The small molecule below binds the protein below.
Small molecule (SMILES): CC(=O)N[C@@H]1[C@@H](O)[C@H](O)[C@@H](CO)O[C@H]1O

Binding-site contacts:
Ligand atom C7 contacts residue VAL451 of chain 1.A at 4.1 Å (hydrophobic).
Ligand atom O5 contacts residue ASN440 of chain 1.A at 2.3 Å (h-bond).
Ligand atom C7 contacts residue ASN440 of chain 1.A at 3.5 Å.
Ligand atom C8 contacts residue HIS449 of chain 1.A at 3.6 Å.
Ligand atom C7 contacts residue HIS449 of chain 1.A at 3.6 Å.
Ligand atom C1 contacts residue ASN440 of chain 1.A at 1.4 Å.
Ligand atom C2 contacts residue ASN440 of chain 1.A at 2.5 Å.
Ligand atom C8 contacts residue VAL451 of chain 1.A at 4.1 Å (hydrophobic).
Ligand atom C1 contacts residue ASP441 of chain 1.A at 4.0 Å.
Ligand atom O7 contacts residue HIS449 of chain 1.A at 3.2 Å (h-bond).
Ligand atom C4 contacts residue ASN440 of chain 1.A at 4.2 Å.
Ligand atom N2 contacts residue ASN440 of chain 1.A at 3.0 Å (h-bond).
Ligand atom O7 contacts residue VAL451 of chain 1.A at 3.3 Å.
Ligand atom C5 contacts residue ASN440 of chain 1.A at 3.7 Å.
Ligand atom C3 contacts residue ASN440 of chain 1.A at 3.8 Å.
Ligand atom O5 contacts residue ASP441 of chain 1.A at 4.1 Å.
Ligand atom O7 contacts residue ASN440 of chain 1.A at 3.1 Å (h-bond).

Sequence of chain 1.A:
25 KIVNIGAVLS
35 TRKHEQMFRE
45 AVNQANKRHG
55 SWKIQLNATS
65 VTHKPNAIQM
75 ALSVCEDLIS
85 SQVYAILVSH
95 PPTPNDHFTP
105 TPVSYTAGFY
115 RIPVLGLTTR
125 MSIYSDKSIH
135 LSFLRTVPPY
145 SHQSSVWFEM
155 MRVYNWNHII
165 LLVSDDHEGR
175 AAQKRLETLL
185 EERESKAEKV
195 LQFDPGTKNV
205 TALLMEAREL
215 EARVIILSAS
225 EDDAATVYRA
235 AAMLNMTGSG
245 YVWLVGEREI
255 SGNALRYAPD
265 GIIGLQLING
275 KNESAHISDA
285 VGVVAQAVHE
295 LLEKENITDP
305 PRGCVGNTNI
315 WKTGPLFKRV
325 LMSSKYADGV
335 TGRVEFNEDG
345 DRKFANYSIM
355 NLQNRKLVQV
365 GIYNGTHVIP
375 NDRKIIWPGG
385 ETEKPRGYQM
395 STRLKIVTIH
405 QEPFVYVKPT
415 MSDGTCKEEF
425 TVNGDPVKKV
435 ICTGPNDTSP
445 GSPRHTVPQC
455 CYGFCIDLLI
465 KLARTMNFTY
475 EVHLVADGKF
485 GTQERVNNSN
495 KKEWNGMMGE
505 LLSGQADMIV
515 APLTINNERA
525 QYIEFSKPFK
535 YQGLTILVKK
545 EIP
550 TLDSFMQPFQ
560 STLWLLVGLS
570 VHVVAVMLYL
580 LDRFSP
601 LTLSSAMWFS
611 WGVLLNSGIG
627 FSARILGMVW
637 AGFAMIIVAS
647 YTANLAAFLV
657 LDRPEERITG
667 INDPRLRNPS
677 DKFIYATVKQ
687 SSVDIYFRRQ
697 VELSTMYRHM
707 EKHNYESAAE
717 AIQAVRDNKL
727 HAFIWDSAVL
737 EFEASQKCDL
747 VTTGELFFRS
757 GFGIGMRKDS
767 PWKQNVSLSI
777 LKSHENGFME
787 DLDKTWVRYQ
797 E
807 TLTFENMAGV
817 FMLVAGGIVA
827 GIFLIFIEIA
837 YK